The small molecule below binds the protein below.
Small molecule (SMILES): CC(=O)N[C@H]1[C@H](O[C@H]2[C@H](O)[C@@H](NC(C)=O)CO[C@@H]2CO)O[C@H](CO)[C@@H](O)[C@@H]1O

Binding-site contacts:
Ligand atom O7 contacts residue ASN801 of chain 1.C at 3.8 Å.
Ligand atom C6 contacts residue SER803 of chain 1.C at 3.9 Å.
Ligand atom C2 contacts residue SER803 of chain 1.C at 4.4 Å.
Ligand atom C1 contacts residue ASN801 of chain 1.C at 1.4 Å.
Ligand atom O5 contacts residue ASN801 of chain 1.C at 2.3 Å (h-bond).
Ligand atom C4 contacts residue SER803 of chain 1.C at 4.4 Å.
Ligand atom C6 contacts residue GLN804 of chain 1.C at 3.2 Å.
Ligand atom C5 contacts residue SER803 of chain 1.C at 3.2 Å.
Ligand atom N2 contacts residue ASN801 of chain 1.C at 2.9 Å (h-bond).
Ligand atom C5 contacts residue ASN801 of chain 1.C at 3.6 Å.
Ligand atom O5 contacts residue SER803 of chain 1.C at 3.1 Å (h-bond).
Ligand atom C5 contacts residue GLN804 of chain 1.C at 3.6 Å.
Ligand atom C4 contacts residue ASN801 of chain 1.C at 4.2 Å.
Ligand atom C1 contacts residue SER803 of chain 1.C at 3.2 Å.
Ligand atom C8 contacts residue GLN804 of chain 1.C at 4.2 Å.
Ligand atom O5 contacts residue GLN804 of chain 1.C at 4.2 Å.
Ligand atom O6 contacts residue GLN804 of chain 1.C at 4.3 Å.
Ligand atom C7 contacts residue ASN801 of chain 1.C at 3.5 Å.
Ligand atom C3 contacts residue ASN801 of chain 1.C at 3.8 Å.
Ligand atom C2 contacts residue ASN801 of chain 1.C at 2.4 Å.

Sequence of chain 1.C:
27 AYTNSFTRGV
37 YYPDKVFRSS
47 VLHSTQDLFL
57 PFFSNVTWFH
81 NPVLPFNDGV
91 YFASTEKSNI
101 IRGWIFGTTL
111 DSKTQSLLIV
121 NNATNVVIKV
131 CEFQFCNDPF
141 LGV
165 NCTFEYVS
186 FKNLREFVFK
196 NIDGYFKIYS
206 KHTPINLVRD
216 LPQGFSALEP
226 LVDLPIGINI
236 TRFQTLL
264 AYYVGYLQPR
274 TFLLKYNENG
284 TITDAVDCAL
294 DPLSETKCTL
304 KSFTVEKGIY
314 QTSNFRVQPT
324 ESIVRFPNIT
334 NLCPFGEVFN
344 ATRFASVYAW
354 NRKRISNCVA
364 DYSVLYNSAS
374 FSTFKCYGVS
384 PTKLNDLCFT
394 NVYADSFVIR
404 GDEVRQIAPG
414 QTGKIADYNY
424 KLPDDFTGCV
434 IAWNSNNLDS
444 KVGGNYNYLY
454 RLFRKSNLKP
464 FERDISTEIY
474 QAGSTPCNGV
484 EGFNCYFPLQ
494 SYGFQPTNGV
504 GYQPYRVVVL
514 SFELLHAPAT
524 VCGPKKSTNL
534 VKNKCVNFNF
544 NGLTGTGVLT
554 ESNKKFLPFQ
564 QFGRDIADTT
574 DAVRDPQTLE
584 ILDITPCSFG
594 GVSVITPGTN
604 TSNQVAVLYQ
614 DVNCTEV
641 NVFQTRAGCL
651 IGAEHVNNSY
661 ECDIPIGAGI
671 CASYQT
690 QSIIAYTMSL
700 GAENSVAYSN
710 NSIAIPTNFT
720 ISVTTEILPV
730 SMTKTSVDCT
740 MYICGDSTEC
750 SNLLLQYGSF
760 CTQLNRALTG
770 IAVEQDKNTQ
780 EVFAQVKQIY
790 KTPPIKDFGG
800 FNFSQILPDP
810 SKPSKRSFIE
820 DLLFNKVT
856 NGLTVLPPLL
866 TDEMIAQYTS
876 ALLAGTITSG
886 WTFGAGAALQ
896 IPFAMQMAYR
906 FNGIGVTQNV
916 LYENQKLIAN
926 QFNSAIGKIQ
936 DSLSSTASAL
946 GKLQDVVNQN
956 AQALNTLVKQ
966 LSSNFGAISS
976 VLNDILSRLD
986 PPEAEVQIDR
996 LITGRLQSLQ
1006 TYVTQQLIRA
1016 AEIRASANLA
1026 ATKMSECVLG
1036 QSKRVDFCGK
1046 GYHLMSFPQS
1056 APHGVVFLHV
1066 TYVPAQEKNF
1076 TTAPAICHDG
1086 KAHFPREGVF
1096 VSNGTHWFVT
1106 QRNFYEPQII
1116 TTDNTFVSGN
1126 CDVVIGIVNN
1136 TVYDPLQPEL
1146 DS